Binding-site contacts:
Ligand atom O13 contacts residue ALA170 of chain 1.A at 3.0 Å (h-bond).
Ligand atom O11 contacts residue ALA169 of chain 1.A at 3.7 Å.
Ligand atom O14 contacts residue TRP45 of chain 1.A at 3.9 Å.
Ligand atom C11 contacts residue SER70 of chain 1.A at 4.2 Å.
Ligand atom O14 contacts residue TYR257 of chain 1.A at 2.7 Å (h-bond).
Ligand atom O14 contacts residue ALA169 of chain 1.A at 3.9 Å.
Ligand atom N contacts residue ALA40 of chain 1.A at 3.2 Å (h-bond).
Ligand atom N contacts residue TRP45 of chain 1.A at 3.3 Å.
Ligand atom O14 contacts residue ALA170 of chain 1.A at 3.2 Å (h-bond).
Ligand atom C11 contacts residue GLU73 of chain 1.A at 3.8 Å.
Ligand atom C1 contacts residue ALA169 of chain 1.A at 4.1 Å (hydrophobic).
Ligand atom O13 contacts residue ALA169 of chain 1.A at 3.6 Å.
Ligand atom P contacts residue TYR257 of chain 1.A at 3.8 Å.
Ligand atom C11 contacts residue ASP90 of chain 1.A at 3.8 Å.
Ligand atom C12 contacts residue GLU73 of chain 1.A at 4.2 Å.
Ligand atom O13 contacts residue VAL168 of chain 1.A at 4.1 Å.
Ligand atom O21 contacts residue MSE68 of chain 1.A at 3.0 Å (h-bond).
Ligand atom O13 contacts residue SER69 of chain 1.A at 3.8 Å.
Ligand atom O31 contacts residue TRP45 of chain 1.A at 3.5 Å.
Ligand atom O14 contacts residue GLN171 of chain 1.A at 2.8 Å (h-bond).
Ligand atom C3 contacts residue ASP210 of chain 1.A at 3.4 Å.
Ligand atom C1 contacts residue TRP45 of chain 1.A at 3.9 Å (hydrophobic).
Ligand atom O11 contacts residue SER69 of chain 1.A at 3.4 Å (h-bond).
Ligand atom P contacts residue GLN171 of chain 1.A at 4.1 Å.
Ligand atom O13 contacts residue SER70 of chain 1.A at 2.6 Å (h-bond).
Ligand atom C1 contacts residue SER69 of chain 1.A at 4.0 Å.
Ligand atom O21 contacts residue SER69 of chain 1.A at 3.0 Å (h-bond).
Ligand atom C12 contacts residue ALA40 of chain 1.A at 3.2 Å (hydrophobic).
Ligand atom C12 contacts residue TYR257 of chain 1.A at 4.0 Å (hydrophobic).
Ligand atom P contacts residue ALA170 of chain 1.A at 3.5 Å.
Ligand atom C11 contacts residue ALA40 of chain 1.A at 3.9 Å (hydrophobic).
Ligand atom P contacts residue ALA169 of chain 1.A at 4.1 Å.
Ligand atom O12 contacts residue TYR257 of chain 1.A at 3.4 Å.
Ligand atom C12 contacts residue ASP90 of chain 1.A at 3.3 Å.
Ligand atom C2 contacts residue SER69 of chain 1.A at 3.3 Å.
Ligand atom C11 contacts residue TYR257 of chain 1.A at 4.1 Å (hydrophobic).
Ligand atom C2 contacts residue ASP210 of chain 1.A at 3.5 Å.
Ligand atom P contacts residue SER70 of chain 1.A at 3.9 Å.
Ligand atom C11 contacts residue MSE68 of chain 1.A at 3.9 Å.
Ligand atom O12 contacts residue TRP45 of chain 1.A at 3.6 Å.

Sequence of chain 1.A:
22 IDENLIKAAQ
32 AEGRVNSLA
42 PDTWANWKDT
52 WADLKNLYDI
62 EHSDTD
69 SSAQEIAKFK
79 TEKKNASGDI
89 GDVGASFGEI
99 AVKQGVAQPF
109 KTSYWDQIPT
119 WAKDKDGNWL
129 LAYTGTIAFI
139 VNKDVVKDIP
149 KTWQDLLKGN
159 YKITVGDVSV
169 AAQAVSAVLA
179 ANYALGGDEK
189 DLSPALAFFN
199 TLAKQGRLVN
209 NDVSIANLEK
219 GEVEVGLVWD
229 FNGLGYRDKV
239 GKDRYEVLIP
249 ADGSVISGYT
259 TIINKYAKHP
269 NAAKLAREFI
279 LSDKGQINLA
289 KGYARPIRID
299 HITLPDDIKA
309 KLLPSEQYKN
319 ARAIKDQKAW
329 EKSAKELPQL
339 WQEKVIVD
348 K

A protein and the small-molecule ligand that binds it are described below.
Small molecule (SMILES): NCCO[P](=O)(O)OC[C@H](O)CO